Sequence of chain 1.A:
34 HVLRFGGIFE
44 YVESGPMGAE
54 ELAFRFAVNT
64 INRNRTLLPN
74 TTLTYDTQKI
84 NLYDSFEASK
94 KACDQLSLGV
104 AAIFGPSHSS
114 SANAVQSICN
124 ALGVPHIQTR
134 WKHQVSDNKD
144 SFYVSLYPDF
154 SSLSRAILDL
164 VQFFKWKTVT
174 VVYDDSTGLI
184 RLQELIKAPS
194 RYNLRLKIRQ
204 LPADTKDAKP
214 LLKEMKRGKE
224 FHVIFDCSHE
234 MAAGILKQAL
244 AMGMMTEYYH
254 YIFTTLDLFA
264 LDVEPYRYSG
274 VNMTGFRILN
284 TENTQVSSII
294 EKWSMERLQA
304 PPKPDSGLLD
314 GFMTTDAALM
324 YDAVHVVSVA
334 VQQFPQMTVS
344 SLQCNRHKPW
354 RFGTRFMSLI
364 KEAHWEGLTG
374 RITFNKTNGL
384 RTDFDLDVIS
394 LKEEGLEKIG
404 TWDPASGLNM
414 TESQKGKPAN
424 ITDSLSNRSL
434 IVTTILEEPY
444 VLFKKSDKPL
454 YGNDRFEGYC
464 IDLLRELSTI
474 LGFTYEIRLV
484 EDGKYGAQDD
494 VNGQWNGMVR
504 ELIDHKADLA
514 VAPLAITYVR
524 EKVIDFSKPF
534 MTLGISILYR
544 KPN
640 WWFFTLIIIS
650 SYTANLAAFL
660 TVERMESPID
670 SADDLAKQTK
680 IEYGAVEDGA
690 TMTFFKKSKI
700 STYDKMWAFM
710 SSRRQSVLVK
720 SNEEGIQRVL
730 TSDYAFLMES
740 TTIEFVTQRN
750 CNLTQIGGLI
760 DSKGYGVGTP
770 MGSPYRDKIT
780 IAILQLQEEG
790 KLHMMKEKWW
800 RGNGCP

Binding-site contacts:
Ligand atom C1 contacts residue ASN73 of chain 1.A at 1.4 Å.
Ligand atom O5 contacts residue PRO72 of chain 1.A at 4.1 Å.
Ligand atom C2 contacts residue ASN73 of chain 1.A at 2.6 Å.
Ligand atom C5 contacts residue ASN73 of chain 1.A at 3.7 Å.
Ligand atom O5 contacts residue ASN73 of chain 1.A at 2.4 Å (h-bond).
Ligand atom O6 contacts residue PRO72 of chain 1.A at 3.9 Å.
Ligand atom C3 contacts residue ASN73 of chain 1.A at 3.9 Å.
Ligand atom N2 contacts residue ASN73 of chain 1.A at 3.0 Å (h-bond).
Ligand atom C4 contacts residue ASN73 of chain 1.A at 4.3 Å.
Ligand atom C7 contacts residue ASN73 of chain 1.A at 3.9 Å.
Ligand atom C8 contacts residue ASN73 of chain 1.A at 4.3 Å.

The protein below binds the small molecule below.
Small molecule (SMILES): CC(=O)N[C@@H]1[C@@H](O)[C@H](O)[C@@H](CO)O[C@H]1O